Binding-site contacts:
Ligand atom C5 contacts residue GLN945 of chain 1.A at 4.4 Å.
Ligand atom O7 contacts residue ASN736 of chain 1.A at 4.2 Å.
Ligand atom C1 contacts residue ASN736 of chain 1.A at 1.4 Å.
Ligand atom C4 contacts residue ASN736 of chain 1.A at 4.2 Å.
Ligand atom C3 contacts residue ASN736 of chain 1.A at 3.8 Å.
Ligand atom N2 contacts residue ASN736 of chain 1.A at 2.9 Å (h-bond).
Ligand atom O7 contacts residue GLN1090 of chain 1.A at 4.2 Å.
Ligand atom C2 contacts residue ASN736 of chain 1.A at 2.4 Å.
Ligand atom O5 contacts residue ASN736 of chain 1.A at 2.3 Å (h-bond).
Ligand atom C5 contacts residue ASN736 of chain 1.A at 3.6 Å.
Ligand atom O5 contacts residue GLN1090 of chain 1.A at 4.4 Å.
Ligand atom C1 contacts residue GLN1090 of chain 1.A at 4.2 Å.
Ligand atom C7 contacts residue ASN736 of chain 1.A at 3.8 Å.
Ligand atom C6 contacts residue GLN945 of chain 1.A at 4.0 Å.
Ligand atom C2 contacts residue GLN1090 of chain 1.A at 4.3 Å.

Sequence of chain 1.A:
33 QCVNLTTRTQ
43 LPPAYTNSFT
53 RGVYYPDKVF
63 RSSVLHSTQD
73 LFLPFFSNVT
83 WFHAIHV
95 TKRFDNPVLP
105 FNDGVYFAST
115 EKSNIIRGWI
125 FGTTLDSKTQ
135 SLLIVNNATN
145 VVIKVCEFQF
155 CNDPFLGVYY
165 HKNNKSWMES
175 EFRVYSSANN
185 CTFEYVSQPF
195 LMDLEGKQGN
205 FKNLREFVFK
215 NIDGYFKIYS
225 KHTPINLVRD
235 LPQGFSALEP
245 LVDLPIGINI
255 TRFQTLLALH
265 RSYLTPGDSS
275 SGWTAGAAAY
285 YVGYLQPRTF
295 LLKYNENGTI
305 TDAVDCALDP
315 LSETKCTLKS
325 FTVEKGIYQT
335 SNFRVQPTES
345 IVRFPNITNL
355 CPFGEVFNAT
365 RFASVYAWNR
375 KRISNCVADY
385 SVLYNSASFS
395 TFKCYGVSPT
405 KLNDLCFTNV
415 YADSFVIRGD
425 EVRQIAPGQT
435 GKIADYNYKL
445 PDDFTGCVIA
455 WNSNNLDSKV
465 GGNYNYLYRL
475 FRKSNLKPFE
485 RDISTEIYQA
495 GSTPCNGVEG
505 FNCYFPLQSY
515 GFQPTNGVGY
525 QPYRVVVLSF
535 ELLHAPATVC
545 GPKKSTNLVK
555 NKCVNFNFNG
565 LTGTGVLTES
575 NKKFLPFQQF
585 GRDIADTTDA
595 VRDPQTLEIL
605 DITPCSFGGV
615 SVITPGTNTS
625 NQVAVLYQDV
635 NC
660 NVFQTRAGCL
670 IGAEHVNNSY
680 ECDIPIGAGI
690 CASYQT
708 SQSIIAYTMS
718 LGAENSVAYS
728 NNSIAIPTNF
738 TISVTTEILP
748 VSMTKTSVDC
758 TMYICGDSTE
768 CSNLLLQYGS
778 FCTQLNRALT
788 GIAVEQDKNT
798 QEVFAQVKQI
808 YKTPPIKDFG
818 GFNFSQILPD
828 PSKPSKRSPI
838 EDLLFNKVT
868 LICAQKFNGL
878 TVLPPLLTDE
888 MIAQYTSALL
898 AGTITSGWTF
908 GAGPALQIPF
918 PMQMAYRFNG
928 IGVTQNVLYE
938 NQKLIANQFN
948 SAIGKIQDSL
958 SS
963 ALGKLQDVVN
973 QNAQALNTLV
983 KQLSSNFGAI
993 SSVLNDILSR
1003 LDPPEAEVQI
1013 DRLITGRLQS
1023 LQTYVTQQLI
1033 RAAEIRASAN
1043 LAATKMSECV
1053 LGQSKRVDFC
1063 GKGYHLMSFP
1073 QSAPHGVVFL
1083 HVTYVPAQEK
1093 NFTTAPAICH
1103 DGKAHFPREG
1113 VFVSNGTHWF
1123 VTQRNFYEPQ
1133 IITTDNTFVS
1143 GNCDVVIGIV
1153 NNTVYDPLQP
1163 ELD

A protein and the small-molecule ligand that binds it are described below.
Small molecule (SMILES): CC(=O)N[C@@H]1[C@@H](O)[C@H](O)[C@@H](CO)O[C@H]1O